The protein below binds the small molecule below.
Small molecule (SMILES): CC(=O)N[C@@H]1[C@@H](O)[C@H](O)[C@@H](CO)O[C@H]1O

Binding-site contacts:
Ligand atom N2 contacts residue SER94 of chain 1.E at 3.8 Å.
Ligand atom C7 contacts residue ASN30 of chain 1.E at 3.6 Å.
Ligand atom N2 contacts residue ASN30 of chain 1.E at 3.2 Å (h-bond).
Ligand atom O5 contacts residue ASN30 of chain 1.E at 2.4 Å (h-bond).
Ligand atom C5 contacts residue ASN30 of chain 1.E at 3.6 Å.
Ligand atom C1 contacts residue ASN30 of chain 1.E at 1.4 Å.
Ligand atom C3 contacts residue ASN30 of chain 1.E at 3.7 Å.
Ligand atom C1 contacts residue SER94 of chain 1.E at 4.1 Å.
Ligand atom O4 contacts residue SER94 of chain 1.E at 3.5 Å.
Ligand atom O7 contacts residue ASN30 of chain 1.E at 3.5 Å (h-bond).
Ligand atom O3 contacts residue ASN30 of chain 1.E at 4.1 Å.
Ligand atom C4 contacts residue ASN30 of chain 1.E at 4.2 Å.
Ligand atom C6 contacts residue SER94 of chain 1.E at 4.1 Å.
Ligand atom C4 contacts residue SER94 of chain 1.E at 4.5 Å.
Ligand atom C5 contacts residue SER94 of chain 1.E at 3.7 Å.
Ligand atom C2 contacts residue ASN30 of chain 1.E at 2.4 Å.

Sequence of chain 1.E:
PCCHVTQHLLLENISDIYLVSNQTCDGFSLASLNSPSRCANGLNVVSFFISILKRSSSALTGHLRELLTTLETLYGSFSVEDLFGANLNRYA